Sequence of chain 1.B:
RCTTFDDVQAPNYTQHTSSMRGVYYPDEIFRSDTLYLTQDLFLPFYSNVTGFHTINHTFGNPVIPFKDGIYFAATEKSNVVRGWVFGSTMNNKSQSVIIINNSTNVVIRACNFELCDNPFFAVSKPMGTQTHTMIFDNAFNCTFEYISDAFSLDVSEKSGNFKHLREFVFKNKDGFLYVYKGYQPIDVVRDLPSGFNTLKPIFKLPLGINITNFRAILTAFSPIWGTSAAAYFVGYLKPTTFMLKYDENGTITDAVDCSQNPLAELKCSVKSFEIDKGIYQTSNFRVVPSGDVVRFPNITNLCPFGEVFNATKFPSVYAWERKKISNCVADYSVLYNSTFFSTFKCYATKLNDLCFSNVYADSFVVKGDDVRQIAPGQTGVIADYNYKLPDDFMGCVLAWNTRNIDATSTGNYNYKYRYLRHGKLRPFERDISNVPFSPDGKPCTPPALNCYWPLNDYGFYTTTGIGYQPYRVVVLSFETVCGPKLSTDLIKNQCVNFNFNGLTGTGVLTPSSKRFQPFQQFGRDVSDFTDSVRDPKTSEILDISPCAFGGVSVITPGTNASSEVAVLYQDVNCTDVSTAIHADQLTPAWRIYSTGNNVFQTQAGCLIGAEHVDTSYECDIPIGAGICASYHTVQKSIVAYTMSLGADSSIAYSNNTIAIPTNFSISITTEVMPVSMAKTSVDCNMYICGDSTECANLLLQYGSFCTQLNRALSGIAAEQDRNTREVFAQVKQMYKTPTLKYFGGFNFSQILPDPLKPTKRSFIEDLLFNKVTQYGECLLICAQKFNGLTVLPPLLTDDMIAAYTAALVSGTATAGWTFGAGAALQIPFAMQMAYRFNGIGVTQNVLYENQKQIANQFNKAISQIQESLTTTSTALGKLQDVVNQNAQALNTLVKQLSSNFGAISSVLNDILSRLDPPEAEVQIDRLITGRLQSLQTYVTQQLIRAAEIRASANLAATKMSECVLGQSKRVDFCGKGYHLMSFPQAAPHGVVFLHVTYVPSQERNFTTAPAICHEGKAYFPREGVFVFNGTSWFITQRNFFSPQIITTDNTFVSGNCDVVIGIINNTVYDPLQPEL

A protein and the small-molecule ligand that binds it are described below.
Small molecule (SMILES): CC(=O)N[C@H]1[C@H](O[C@H]2[C@H](O)[C@@H](NC(C)=O)CO[C@@H]2CO)O[C@H](CO)[C@@H](O)[C@@H]1O

Binding-site contacts:
Ligand atom C4 contacts residue ASN678 of chain 1.B at 4.3 Å.
Ligand atom C7 contacts residue ASN678 of chain 1.B at 3.1 Å.
Ligand atom C3 contacts residue ASN678 of chain 1.B at 3.8 Å.
Ligand atom O7 contacts residue ASN678 of chain 1.B at 3.1 Å (h-bond).
Ligand atom N2 contacts residue ASN679 of chain 1.B at 3.5 Å (h-bond).
Ligand atom C2 contacts residue ASN678 of chain 1.B at 2.4 Å.
Ligand atom C7 contacts residue ILE1099 of chain 1.B at 3.9 Å (hydrophobic).
Ligand atom O5 contacts residue ASN678 of chain 1.B at 2.4 Å (h-bond).
Ligand atom C1 contacts residue ASN679 of chain 1.B at 4.4 Å.
Ligand atom C1 contacts residue ASN678 of chain 1.B at 1.4 Å.
Ligand atom C8 contacts residue ASN679 of chain 1.B at 3.4 Å.
Ligand atom C7 contacts residue ASN679 of chain 1.B at 3.9 Å.
Ligand atom O7 contacts residue ILE1099 of chain 1.B at 3.6 Å.
Ligand atom C8 contacts residue ASN678 of chain 1.B at 3.5 Å.
Ligand atom C8 contacts residue ILE1099 of chain 1.B at 4.2 Å (hydrophobic).
Ligand atom C5 contacts residue ASN678 of chain 1.B at 3.7 Å.
Ligand atom N2 contacts residue ASN678 of chain 1.B at 2.8 Å (h-bond).